The small molecule below binds the protein below.
Small molecule (SMILES): NC(=O)c1ccc(-c2cc([C@H]3C[C@@H]4CC[C@H]3N4)cnc2F)cc1

Sequence of chain 1.E:
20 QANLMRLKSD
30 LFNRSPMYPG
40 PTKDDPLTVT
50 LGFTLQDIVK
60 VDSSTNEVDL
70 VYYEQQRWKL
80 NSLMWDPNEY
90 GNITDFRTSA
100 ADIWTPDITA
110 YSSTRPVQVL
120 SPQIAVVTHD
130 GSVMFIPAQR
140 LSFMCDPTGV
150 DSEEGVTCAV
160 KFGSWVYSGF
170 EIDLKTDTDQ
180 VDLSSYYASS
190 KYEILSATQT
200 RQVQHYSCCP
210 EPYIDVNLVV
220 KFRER

Binding-site contacts:
Ligand atom O contacts residue VAL125 of chain 1.E at 3.8 Å.
Ligand atom C2 contacts residue TRP164 of chain 1.D at 3.7 Å (hydrophobic).
Ligand atom C16 contacts residue TYR212 of chain 1.D at 3.3 Å (hydrophobic).
Ligand atom N contacts residue TRP164 of chain 1.D at 2.9 Å (h-bond).
Ligand atom C7 contacts residue CYS208 of chain 1.D at 3.8 Å (hydrophobic).
Ligand atom C5 contacts residue TRP164 of chain 1.D at 3.7 Å (hydrophobic).
Ligand atom N1 contacts residue ILE135 of chain 1.E at 3.7 Å.
Ligand atom N2 contacts residue PO41 of chain 1.FA at 2.8 Å (h-bond).
Ligand atom C4 contacts residue TRP164 of chain 1.D at 3.6 Å (hydrophobic).
Ligand atom C7 contacts residue ILE135 of chain 1.E at 3.8 Å (hydrophobic).
Ligand atom C6 contacts residue ILE135 of chain 1.E at 3.8 Å (hydrophobic).
Ligand atom C7 contacts residue TYR212 of chain 1.D at 3.7 Å (hydrophobic).
Ligand atom C6 contacts residue TRP164 of chain 1.D at 3.4 Å (hydrophobic).
Ligand atom C17 contacts residue ASP94 of chain 1.E at 3.8 Å.
Ligand atom C10 contacts residue TRP164 of chain 1.D at 3.2 Å (hydrophobic).
Ligand atom C12 contacts residue VAL125 of chain 1.E at 3.7 Å (hydrophobic).
Ligand atom C4 contacts residue CYS208 of chain 1.D at 3.8 Å (hydrophobic).
Ligand atom C16 contacts residue ARG96 of chain 1.E at 3.7 Å.
Ligand atom C17 contacts residue VAL125 of chain 1.E at 3.8 Å (hydrophobic).
Ligand atom N1 contacts residue VAL165 of chain 1.D at 3.8 Å.
Ligand atom C10 contacts residue ILE135 of chain 1.E at 3.8 Å (hydrophobic).
Ligand atom N2 contacts residue ASP94 of chain 1.E at 3.2 Å (salt-bridge).
Ligand atom F contacts residue VAL125 of chain 1.E at 3.6 Å.
Ligand atom C14 contacts residue VAL125 of chain 1.E at 3.8 Å (hydrophobic).
Ligand atom C4 contacts residue TYR212 of chain 1.D at 3.5 Å (hydrophobic).
Ligand atom C3 contacts residue CYS208 of chain 1.D at 3.9 Å (hydrophobic).
Ligand atom N1 contacts residue TRP164 of chain 1.D at 3.8 Å.
Ligand atom C8 contacts residue ILE135 of chain 1.E at 3.8 Å (hydrophobic).
Ligand atom N contacts residue TYR110 of chain 1.D at 3.1 Å (h-bond).
Ligand atom C3 contacts residue TRP164 of chain 1.D at 3.7 Å (hydrophobic).
Ligand atom C15 contacts residue PO41 of chain 1.FA at 3.5 Å.
Ligand atom C contacts residue TYR110 of chain 1.D at 3.9 Å (hydrophobic).
Ligand atom C1 contacts residue TYR72 of chain 1.E at 3.7 Å (hydrophobic).
Ligand atom O contacts residue THR127 of chain 1.E at 3.8 Å.
Ligand atom C15 contacts residue ARG96 of chain 1.E at 3.5 Å.
Ligand atom C11 contacts residue VAL125 of chain 1.E at 3.8 Å (hydrophobic).
Ligand atom C contacts residue TYR205 of chain 1.D at 3.5 Å (hydrophobic).
Ligand atom C5 contacts residue TYR110 of chain 1.D at 3.3 Å (hydrophobic).
Ligand atom C13 contacts residue VAL125 of chain 1.E at 3.7 Å (hydrophobic).
Ligand atom C3 contacts residue CYS207 of chain 1.D at 3.8 Å (hydrophobic).

Sequence of chain 1.D:
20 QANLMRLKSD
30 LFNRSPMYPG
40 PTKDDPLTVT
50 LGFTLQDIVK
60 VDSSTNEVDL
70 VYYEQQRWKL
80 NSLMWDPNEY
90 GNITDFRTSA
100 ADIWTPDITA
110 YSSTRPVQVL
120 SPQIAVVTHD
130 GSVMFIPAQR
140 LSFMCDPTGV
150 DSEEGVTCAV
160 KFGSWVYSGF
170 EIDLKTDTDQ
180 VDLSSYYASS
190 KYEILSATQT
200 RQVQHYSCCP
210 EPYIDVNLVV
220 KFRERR